The protein below binds the small molecule below.
Small molecule (SMILES): Cc1ccncc1NC(=O)CCc1cccc(Cl)c1

Sequence of chain 1.A:
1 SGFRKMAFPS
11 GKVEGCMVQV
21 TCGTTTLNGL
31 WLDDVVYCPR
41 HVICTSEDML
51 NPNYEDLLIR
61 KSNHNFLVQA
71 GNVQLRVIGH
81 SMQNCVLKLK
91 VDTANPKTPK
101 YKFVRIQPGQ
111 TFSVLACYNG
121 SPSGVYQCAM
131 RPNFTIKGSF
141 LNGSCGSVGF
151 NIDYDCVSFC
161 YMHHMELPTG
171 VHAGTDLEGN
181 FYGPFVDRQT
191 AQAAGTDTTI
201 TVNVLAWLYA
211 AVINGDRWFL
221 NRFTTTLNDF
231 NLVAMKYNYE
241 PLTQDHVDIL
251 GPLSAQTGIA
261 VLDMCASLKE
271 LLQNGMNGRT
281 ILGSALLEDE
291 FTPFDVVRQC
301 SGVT

Binding-site contacts:
Ligand atom N contacts residue PHE140 of chain 2.A at 3.8 Å.
Ligand atom O contacts residue HIS164 of chain 2.A at 4.1 Å.
Ligand atom C6 contacts residue HIS164 of chain 2.A at 3.9 Å.
Ligand atom C13 contacts residue MET49 of chain 2.A at 3.6 Å (hydrophobic).
Ligand atom C5 contacts residue CYS145 of chain 2.A at 4.0 Å (hydrophobic).
Ligand atom O contacts residue MET165 of chain 2.A at 3.3 Å.
Ligand atom C12 contacts residue MET49 of chain 2.A at 3.9 Å (hydrophobic).
Ligand atom C3 contacts residue PHE140 of chain 2.A at 3.2 Å (hydrophobic).
Ligand atom C4 contacts residue GLU166 of chain 2.A at 3.8 Å.
Ligand atom C2 contacts residue LEU141 of chain 2.A at 3.5 Å (hydrophobic).
Ligand atom C2 contacts residue ASN142 of chain 2.A at 3.7 Å.
Ligand atom N contacts residue SER144 of chain 2.A at 3.8 Å.
Ligand atom C contacts residue GLU166 of chain 2.A at 3.5 Å.
Ligand atom C3 contacts residue GLU166 of chain 2.A at 3.7 Å.
Ligand atom C2 contacts residue PHE140 of chain 2.A at 3.8 Å (hydrophobic).
Ligand atom CL contacts residue CYS44 of chain 2.A at 3.6 Å.
Ligand atom C12 contacts residue HIS41 of chain 2.A at 3.7 Å.
Ligand atom C4 contacts residue CYS145 of chain 2.A at 3.6 Å (hydrophobic).
Ligand atom C3 contacts residue HIS163 of chain 2.A at 3.9 Å.
Ligand atom C1 contacts residue GLU166 of chain 2.A at 3.7 Å.
Ligand atom N contacts residue HIS163 of chain 2.A at 2.8 Å (h-bond).
Ligand atom C2 contacts residue GLU166 of chain 2.A at 3.4 Å.
Ligand atom C4 contacts residue HIS163 of chain 2.A at 3.3 Å.
Ligand atom N contacts residue GLU166 of chain 2.A at 3.8 Å.
Ligand atom C11 contacts residue TYR54 of chain 2.A at 3.8 Å (hydrophobic).
Ligand atom C11 contacts residue HIS41 of chain 2.A at 4.0 Å.
Ligand atom C3 contacts residue LEU141 of chain 2.A at 3.7 Å (hydrophobic).
Ligand atom C11 contacts residue ARG188 of chain 2.A at 3.9 Å.
Ligand atom N1 contacts residue CYS145 of chain 2.A at 3.8 Å.
Ligand atom C1 contacts residue ASN142 of chain 2.A at 4.0 Å.
Ligand atom C11 contacts residue ASP187 of chain 2.A at 3.5 Å.
Ligand atom C8 contacts residue GLN189 of chain 2.A at 3.7 Å.
Ligand atom C12 contacts residue TYR54 of chain 2.A at 3.9 Å (hydrophobic).
Ligand atom CL contacts residue THR45 of chain 2.A at 3.4 Å.
Ligand atom C6 contacts residue MET165 of chain 2.A at 4.0 Å (hydrophobic).
Ligand atom O contacts residue GLU166 of chain 2.A at 3.0 Å (salt-bridge).
Ligand atom CL contacts residue MET49 of chain 2.A at 3.2 Å.
Ligand atom C4 contacts residue MET165 of chain 2.A at 3.9 Å (hydrophobic).
Ligand atom C contacts residue ASN142 of chain 2.A at 3.8 Å.
Ligand atom C7 contacts residue HIS164 of chain 2.A at 4.0 Å.

Sequence of chain 2.A:
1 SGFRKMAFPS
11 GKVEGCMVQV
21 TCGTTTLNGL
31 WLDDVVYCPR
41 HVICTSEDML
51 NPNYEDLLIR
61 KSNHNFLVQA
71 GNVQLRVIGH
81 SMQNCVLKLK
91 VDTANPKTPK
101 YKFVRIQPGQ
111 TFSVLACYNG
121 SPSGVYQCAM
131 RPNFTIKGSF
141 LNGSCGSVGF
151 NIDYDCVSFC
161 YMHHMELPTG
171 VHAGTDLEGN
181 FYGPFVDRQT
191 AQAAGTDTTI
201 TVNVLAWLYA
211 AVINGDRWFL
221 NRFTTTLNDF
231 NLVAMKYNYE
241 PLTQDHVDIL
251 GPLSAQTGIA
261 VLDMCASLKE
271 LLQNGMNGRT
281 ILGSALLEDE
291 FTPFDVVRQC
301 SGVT